A protein and the small-molecule ligand that binds it are described below.
Small molecule (SMILES): CC(=O)/C=N/c1c(NCCCO)[nH]c(=O)[nH]c1=O

Binding-site contacts:
Ligand atom C4 contacts residue TYR8 of chain 1.C at 3.6 Å (hydrophobic).
Ligand atom C8 contacts residue SER25 of chain 1.C at 3.5 Å.
Ligand atom C9 contacts residue SER25 of chain 1.C at 3.6 Å.
Ligand atom C contacts residue TYR63 of chain 1.C at 3.7 Å (hydrophobic).
Ligand atom C3 contacts residue TYR8 of chain 1.C at 3.4 Å (hydrophobic).
Ligand atom N contacts residue TYR8 of chain 1.C at 3.4 Å.
Ligand atom C6 contacts residue TRP157 of chain 1.C at 3.9 Å (hydrophobic).
Ligand atom N3 contacts residue TYR8 of chain 1.C at 3.8 Å.
Ligand atom C2 contacts residue LYS44 of chain 1.C at 2.5 Å.
Ligand atom O1 contacts residue TYR96 of chain 1.D at 2.4 Å (h-bond).
Ligand atom N1 contacts residue TYR8 of chain 1.C at 3.9 Å.
Ligand atom N3 contacts residue SER25 of chain 1.C at 2.7 Å (h-bond).
Ligand atom C contacts residue LYS44 of chain 1.C at 2.5 Å.
Ligand atom C2 contacts residue TYR63 of chain 1.C at 3.9 Å (hydrophobic).
Ligand atom N contacts residue TYR63 of chain 1.C at 3.9 Å.
Ligand atom C5 contacts residue TRP157 of chain 1.C at 3.5 Å (hydrophobic).
Ligand atom C8 contacts residue ARG10 of chain 1.C at 3.7 Å.
Ligand atom O2 contacts residue ARG10 of chain 1.C at 2.7 Å (salt-bridge).
Ligand atom C1 contacts residue LYS44 of chain 1.C at 1.4 Å.
Ligand atom C1 contacts residue HIS59 of chain 1.C at 3.9 Å.
Ligand atom C contacts residue HIS59 of chain 1.C at 3.8 Å.
Ligand atom O2 contacts residue TYR8 of chain 1.C at 3.7 Å.
Ligand atom C2 contacts residue TYR8 of chain 1.C at 3.6 Å (hydrophobic).
Ligand atom N2 contacts residue TRP70 of chain 1.C at 3.7 Å.
Ligand atom N contacts residue LYS44 of chain 1.C at 3.7 Å.
Ligand atom O3 contacts residue LEU67 of chain 1.C at 3.6 Å.
Ligand atom C8 contacts residue TYR8 of chain 1.C at 3.5 Å (hydrophobic).
Ligand atom C9 contacts residue TYR8 of chain 1.C at 3.4 Å (hydrophobic).
Ligand atom C1 contacts residue TYR63 of chain 1.C at 3.6 Å (hydrophobic).
Ligand atom O1 contacts residue TRP157 of chain 1.C at 3.4 Å (h-bond).
Ligand atom C7 contacts residue TRP70 of chain 1.C at 3.6 Å (hydrophobic).
Ligand atom C4 contacts residue TRP70 of chain 1.C at 3.6 Å (hydrophobic).
Ligand atom C5 contacts residue TYR8 of chain 1.C at 3.6 Å (hydrophobic).
Ligand atom O3 contacts residue SER25 of chain 1.C at 3.6 Å (h-bond).
Ligand atom O2 contacts residue SER25 of chain 1.C at 3.5 Å (h-bond).
Ligand atom C3 contacts residue TRP70 of chain 1.C at 3.8 Å (hydrophobic).
Ligand atom C7 contacts residue TYR96 of chain 1.D at 3.3 Å (hydrophobic).
Ligand atom C contacts residue TYR8 of chain 1.C at 3.5 Å (hydrophobic).
Ligand atom O3 contacts residue TYR8 of chain 1.C at 3.9 Å.
Ligand atom N2 contacts residue TYR8 of chain 1.C at 3.6 Å.

Sequence of chain 1.D:
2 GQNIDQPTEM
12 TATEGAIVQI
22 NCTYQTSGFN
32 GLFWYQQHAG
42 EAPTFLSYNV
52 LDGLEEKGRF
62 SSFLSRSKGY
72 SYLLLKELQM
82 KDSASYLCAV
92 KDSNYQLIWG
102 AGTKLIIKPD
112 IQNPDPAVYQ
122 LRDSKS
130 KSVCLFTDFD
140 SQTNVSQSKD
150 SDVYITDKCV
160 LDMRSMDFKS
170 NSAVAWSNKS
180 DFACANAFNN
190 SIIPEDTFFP

Sequence of chain 1.C:
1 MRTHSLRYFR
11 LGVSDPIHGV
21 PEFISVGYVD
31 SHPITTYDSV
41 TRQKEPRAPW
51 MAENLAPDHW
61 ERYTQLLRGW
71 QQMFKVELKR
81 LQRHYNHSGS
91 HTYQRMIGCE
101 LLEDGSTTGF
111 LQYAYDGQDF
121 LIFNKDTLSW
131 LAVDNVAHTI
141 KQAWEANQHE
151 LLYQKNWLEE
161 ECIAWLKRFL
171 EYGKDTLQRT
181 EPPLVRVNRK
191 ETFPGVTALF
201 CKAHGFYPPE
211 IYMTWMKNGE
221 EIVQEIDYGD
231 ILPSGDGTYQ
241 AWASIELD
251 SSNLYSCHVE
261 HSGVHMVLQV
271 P